Binding-site contacts:
Ligand atom O3' contacts residue THR241 of chain 1.F at 2.2 Å (h-bond).
Ligand atom O1A contacts residue GLU331 of chain 1.F at 3.7 Å.
Ligand atom C2 contacts residue LYS198 of chain 1.F at 3.3 Å.
Ligand atom O3G contacts residue ASN333 of chain 1.F at 2.8 Å (h-bond).
Ligand atom O2' contacts residue HIS239 of chain 1.F at 3.4 Å (h-bond).
Ligand atom N3 contacts residue LYS198 of chain 1.F at 2.9 Å (salt-bridge).
Ligand atom O2' contacts residue THR241 of chain 1.F at 3.8 Å.
Ligand atom O2B contacts residue MG1 of chain 1.V at 3.7 Å.
Ligand atom O2G contacts residue GLU331 of chain 1.F at 3.7 Å.
Ligand atom O2G contacts residue ASP318 of chain 1.F at 2.4 Å (salt-bridge).
Ligand atom C3' contacts residue THR241 of chain 1.F at 3.5 Å.
Ligand atom C3B contacts residue ASN242 of chain 1.F at 3.1 Å.
Ligand atom C2 contacts residue LEU186 of chain 1.F at 3.7 Å (hydrophobic).
Ligand atom N6 contacts residue GLN183 of chain 1.F at 3.3 Å (h-bond).
Ligand atom C8 contacts residue LYS150 of chain 1.F at 3.6 Å.
Ligand atom N6 contacts residue LYS184 of chain 1.F at 2.5 Å (salt-bridge).
Ligand atom O2A contacts residue LYS150 of chain 1.F at 3.2 Å.
Ligand atom O2' contacts residue LYS198 of chain 1.F at 3.5 Å.
Ligand atom N6 contacts residue ILE148 of chain 1.F at 3.8 Å.
Ligand atom O3G contacts residue MG1 of chain 1.V at 2.9 Å.
Ligand atom O1B contacts residue GLU331 of chain 1.F at 2.6 Å (salt-bridge).
Ligand atom O1G contacts residue ARG222 of chain 1.F at 3.7 Å.
Ligand atom PG contacts residue GLU331 of chain 1.F at 3.6 Å.
Ligand atom N1 contacts residue TYR185 of chain 1.F at 3.7 Å.
Ligand atom O3G contacts residue GLU331 of chain 1.F at 2.4 Å (salt-bridge).
Ligand atom C2 contacts residue MET320 of chain 1.F at 3.7 Å (hydrophobic).
Ligand atom O1B contacts residue LYS74 of chain 1.F at 3.2 Å (salt-bridge).
Ligand atom O2A contacts residue LYS74 of chain 1.F at 3.3 Å.
Ligand atom N7 contacts residue GLN183 of chain 1.F at 3.3 Å (h-bond).
Ligand atom C6 contacts residue LYS184 of chain 1.F at 3.6 Å.
Ligand atom PB contacts residue MG1 of chain 1.V at 3.7 Å.
Ligand atom N7 contacts residue ILE148 of chain 1.F at 3.7 Å.
Ligand atom N7 contacts residue LYS150 of chain 1.F at 3.2 Å (salt-bridge).
Ligand atom N1 contacts residue LEU186 of chain 1.F at 3.1 Å (h-bond).
Ligand atom O1B contacts residue MG1 of chain 1.V at 2.6 Å.
Ligand atom PG contacts residue ASP318 of chain 1.F at 3.8 Å.
Ligand atom N6 contacts residue TYR185 of chain 1.F at 3.8 Å.
Ligand atom C5' contacts residue ASN242 of chain 1.F at 3.9 Å.
Ligand atom O2G contacts residue ASN333 of chain 1.F at 3.8 Å.
Ligand atom C8 contacts residue ILE148 of chain 1.F at 3.6 Å (hydrophobic).

Sequence of chain 1.F:
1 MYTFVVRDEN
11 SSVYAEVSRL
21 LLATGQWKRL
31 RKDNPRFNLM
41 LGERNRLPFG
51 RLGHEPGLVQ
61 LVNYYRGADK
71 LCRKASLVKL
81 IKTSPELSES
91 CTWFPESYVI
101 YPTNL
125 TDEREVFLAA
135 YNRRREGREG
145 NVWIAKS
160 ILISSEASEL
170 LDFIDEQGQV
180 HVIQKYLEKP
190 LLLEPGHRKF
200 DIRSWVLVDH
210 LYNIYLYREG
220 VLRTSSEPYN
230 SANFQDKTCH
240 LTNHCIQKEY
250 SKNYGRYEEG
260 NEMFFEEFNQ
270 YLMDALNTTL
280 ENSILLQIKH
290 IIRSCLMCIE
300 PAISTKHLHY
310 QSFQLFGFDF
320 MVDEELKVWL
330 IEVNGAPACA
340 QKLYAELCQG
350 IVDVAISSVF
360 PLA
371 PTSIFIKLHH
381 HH

A small-molecule ligand and the protein it binds are described below.
Small molecule (SMILES): Nc1ncnc2c1ncn2[C@@H]1O[C@H](CO[P](=O)(O)O[P](=O)(O)CP(=O)(O)O)[C@@H](O)[C@H]1O